Sequence of chain 1.B:
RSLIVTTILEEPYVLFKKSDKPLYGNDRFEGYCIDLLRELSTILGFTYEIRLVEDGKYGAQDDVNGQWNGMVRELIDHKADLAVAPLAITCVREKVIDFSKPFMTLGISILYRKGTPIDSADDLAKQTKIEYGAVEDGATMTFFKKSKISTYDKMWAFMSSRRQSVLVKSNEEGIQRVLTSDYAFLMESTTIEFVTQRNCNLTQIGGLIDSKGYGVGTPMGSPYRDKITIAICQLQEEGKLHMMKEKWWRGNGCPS

Binding-site contacts:
Ligand atom C contacts residue TYR61 of chain 1.B at 3.8 Å (hydrophobic).
Ligand atom O contacts residue ARG96 of chain 1.B at 2.6 Å (salt-bridge).
Ligand atom C contacts residue ALA91 of chain 1.B at 3.9 Å (hydrophobic).
Ligand atom N contacts residue TYR61 of chain 1.B at 4.0 Å.
Ligand atom CB contacts residue TYR61 of chain 1.B at 3.5 Å (hydrophobic).
Ligand atom OXT contacts residue ALA142 of chain 1.B at 4.3 Å.
Ligand atom OXT contacts residue LEU90 of chain 1.B at 3.5 Å.
Ligand atom O contacts residue TYR61 of chain 1.B at 3.6 Å.
Ligand atom CB contacts residue GLY141 of chain 1.B at 4.3 Å.
Ligand atom OE1 contacts residue GLY141 of chain 1.B at 3.5 Å.
Ligand atom CG contacts residue TYR61 of chain 1.B at 4.3 Å (hydrophobic).
Ligand atom OXT contacts residue TYR61 of chain 1.B at 3.7 Å.
Ligand atom N contacts residue PRO89 of chain 1.B at 2.8 Å (h-bond).
Ligand atom CD contacts residue GLU191 of chain 1.B at 4.0 Å.
Ligand atom CA contacts residue PRO89 of chain 1.B at 4.0 Å (hydrophobic).
Ligand atom CA contacts residue TYR61 of chain 1.B at 4.1 Å (hydrophobic).
Ligand atom CA contacts residue ALA142 of chain 1.B at 4.1 Å (hydrophobic).
Ligand atom OE2 contacts residue MET190 of chain 1.B at 4.1 Å.
Ligand atom CA contacts residue GLU191 of chain 1.B at 3.2 Å.
Ligand atom C contacts residue PRO89 of chain 1.B at 4.2 Å (hydrophobic).
Ligand atom N contacts residue GLU191 of chain 1.B at 2.8 Å (salt-bridge).
Ligand atom CD contacts residue THR143 of chain 1.B at 3.4 Å.
Ligand atom OXT contacts residue ARG96 of chain 1.B at 2.8 Å (salt-bridge).
Ligand atom O contacts residue ALA142 of chain 1.B at 2.8 Å (h-bond).
Ligand atom OE1 contacts residue ALA142 of chain 1.B at 3.1 Å (h-bond).
Ligand atom CB contacts residue GLU191 of chain 1.B at 4.3 Å.
Ligand atom C contacts residue ALA142 of chain 1.B at 3.6 Å (hydrophobic).
Ligand atom OE1 contacts residue GLU191 of chain 1.B at 4.2 Å.
Ligand atom OE2 contacts residue GLU191 of chain 1.B at 3.9 Å.
Ligand atom C contacts residue GLU191 of chain 1.B at 4.1 Å.
Ligand atom OXT contacts residue PRO89 of chain 1.B at 3.6 Å (h-bond).
Ligand atom O contacts residue GLY141 of chain 1.B at 3.4 Å.
Ligand atom OXT contacts residue ALA91 of chain 1.B at 2.8 Å (h-bond).
Ligand atom C contacts residue ARG96 of chain 1.B at 3.4 Å.
Ligand atom CD contacts residue ALA142 of chain 1.B at 4.3 Å (hydrophobic).
Ligand atom N contacts residue TYR217 of chain 1.B at 4.2 Å.
Ligand atom OE1 contacts residue THR143 of chain 1.B at 3.0 Å (h-bond).
Ligand atom OE2 contacts residue THR143 of chain 1.B at 2.8 Å (h-bond).
Ligand atom CG contacts residue ASN174 of chain 1.B at 4.3 Å.
Ligand atom N contacts residue ALA91 of chain 1.B at 4.2 Å.

This small molecule binds to this protein.
Small molecule (SMILES): N[C@@H](CCC(=O)O)C(=O)O